The protein below binds the small molecule below.
Small molecule (SMILES): CC(=O)N[C@@H]1[C@@H](O)[C@H](O)[C@@H](CO)O[C@H]1O

Sequence of chain 1.A:
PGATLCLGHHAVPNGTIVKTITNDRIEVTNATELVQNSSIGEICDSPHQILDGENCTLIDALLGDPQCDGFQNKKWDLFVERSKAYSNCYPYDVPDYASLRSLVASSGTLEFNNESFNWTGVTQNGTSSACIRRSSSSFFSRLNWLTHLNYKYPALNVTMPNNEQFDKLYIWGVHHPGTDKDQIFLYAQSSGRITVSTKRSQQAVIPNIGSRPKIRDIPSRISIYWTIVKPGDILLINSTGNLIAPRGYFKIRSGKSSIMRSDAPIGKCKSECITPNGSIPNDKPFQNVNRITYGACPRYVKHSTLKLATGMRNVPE

Binding-site contacts:
Ligand atom O5 contacts residue ASN127 of chain 1.A at 2.3 Å (h-bond).
Ligand atom C7 contacts residue GLN126 of chain 1.A at 4.2 Å.
Ligand atom O5 contacts residue ARG249 of chain 1.A at 3.9 Å.
Ligand atom C4 contacts residue ASN127 of chain 1.A at 4.2 Å.
Ligand atom N2 contacts residue GLN126 of chain 1.A at 4.5 Å.
Ligand atom C6 contacts residue ARG249 of chain 1.A at 3.8 Å.
Ligand atom C1 contacts residue ARG249 of chain 1.A at 4.3 Å.
Ligand atom C5 contacts residue ASN127 of chain 1.A at 3.6 Å.
Ligand atom C2 contacts residue ASN127 of chain 1.A at 2.5 Å.
Ligand atom C8 contacts residue GLN126 of chain 1.A at 3.9 Å.
Ligand atom N2 contacts residue ASN127 of chain 1.A at 3.1 Å (h-bond).
Ligand atom C5 contacts residue ARG249 of chain 1.A at 3.9 Å.
Ligand atom O7 contacts residue ASN127 of chain 1.A at 3.5 Å (h-bond).
Ligand atom C1 contacts residue ASN127 of chain 1.A at 1.4 Å.
Ligand atom C3 contacts residue ASN127 of chain 1.A at 3.8 Å.
Ligand atom C7 contacts residue ASN127 of chain 1.A at 3.5 Å.